A small-molecule ligand and the protein it binds are described below.
Small molecule (SMILES): COc1cccc(OC)c1CNC(C)=O

Sequence of chain 1.A:
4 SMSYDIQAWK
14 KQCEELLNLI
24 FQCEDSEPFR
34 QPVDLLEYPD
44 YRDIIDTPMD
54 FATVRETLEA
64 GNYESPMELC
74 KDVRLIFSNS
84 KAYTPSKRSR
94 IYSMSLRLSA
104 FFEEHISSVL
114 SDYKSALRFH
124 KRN

Binding-site contacts:
Ligand atom C1 contacts residue TYR44 of chain 1.A at 4.4 Å (hydrophobic).
Ligand atom O2 contacts residue TYR44 of chain 1.A at 3.9 Å.
Ligand atom C2 contacts residue THR87 of chain 1.A at 4.5 Å.
Ligand atom C contacts residue PHE32 of chain 1.A at 3.8 Å (hydrophobic).
Ligand atom C9 contacts residue VAL36 of chain 1.A at 3.7 Å (hydrophobic).
Ligand atom N contacts residue VAL36 of chain 1.A at 4.4 Å.
Ligand atom O2 contacts residue THR87 of chain 1.A at 4.5 Å.
Ligand atom C10 contacts residue PRO31 of chain 1.A at 3.7 Å (hydrophobic).
Ligand atom C8 contacts residue TYR86 of chain 1.A at 4.2 Å (hydrophobic).
Ligand atom C contacts residue PRO31 of chain 1.A at 3.5 Å (hydrophobic).
Ligand atom C7 contacts residue TYR41 of chain 1.A at 4.0 Å (hydrophobic).
Ligand atom C9 contacts residue TYR44 of chain 1.A at 4.0 Å (hydrophobic).
Ligand atom C10 contacts residue ILE94 of chain 1.A at 4.1 Å (hydrophobic).
Ligand atom C6 contacts residue TYR41 of chain 1.A at 4.2 Å (hydrophobic).
Ligand atom O2 contacts residue TYR86 of chain 1.A at 4.1 Å.
Ligand atom O1 contacts residue ILE94 of chain 1.A at 4.0 Å.
Ligand atom O contacts residue VAL36 of chain 1.A at 4.4 Å.
Ligand atom C9 contacts residue TYR41 of chain 1.A at 3.5 Å (hydrophobic).
Ligand atom C1 contacts residue VAL36 of chain 1.A at 4.0 Å (hydrophobic).
Ligand atom O contacts residue TYR86 of chain 1.A at 3.3 Å.
Ligand atom C9 contacts residue TYR86 of chain 1.A at 3.7 Å (hydrophobic).
Ligand atom C1 contacts residue PHE32 of chain 1.A at 4.3 Å (hydrophobic).
Ligand atom C contacts residue VAL36 of chain 1.A at 3.6 Å (hydrophobic).
Ligand atom C2 contacts residue TYR86 of chain 1.A at 4.3 Å (hydrophobic).
Ligand atom O contacts residue TYR44 of chain 1.A at 4.3 Å.